This small molecule binds to this protein.
Small molecule (SMILES): O=C(O)CCCC(=O)C(=O)O

Sequence of chain 1.C:
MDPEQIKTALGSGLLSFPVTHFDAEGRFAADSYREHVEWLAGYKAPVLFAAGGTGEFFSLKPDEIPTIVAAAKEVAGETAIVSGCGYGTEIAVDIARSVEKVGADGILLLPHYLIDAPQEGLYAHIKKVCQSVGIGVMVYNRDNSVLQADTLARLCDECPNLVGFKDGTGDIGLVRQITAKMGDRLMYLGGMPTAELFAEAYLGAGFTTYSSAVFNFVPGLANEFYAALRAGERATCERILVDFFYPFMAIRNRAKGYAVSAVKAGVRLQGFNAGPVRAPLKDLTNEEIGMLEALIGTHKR

Binding-site contacts:
Ligand atom C3 contacts residue PHE17 of chain 1.C at 3.8 Å (hydrophobic).
Ligand atom C1 contacts residue THR54 of chain 1.C at 3.8 Å.
Ligand atom O1 contacts residue SER212 of chain 1.C at 3.1 Å (h-bond).
Ligand atom C1 contacts residue PHE17 of chain 1.C at 3.6 Å (hydrophobic).
Ligand atom C1 contacts residue SER211 of chain 1.C at 3.0 Å.
Ligand atom O3 contacts residue LYS166 of chain 1.C at 2.7 Å (salt-bridge).
Ligand atom C3 contacts residue SER211 of chain 1.C at 3.1 Å.
Ligand atom O2 contacts residue SER212 of chain 1.C at 3.9 Å.
Ligand atom O4 contacts residue PHE17 of chain 1.C at 3.6 Å.
Ligand atom O3 contacts residue LEU108 of chain 1.C at 4.0 Å.
Ligand atom O1 contacts residue SER211 of chain 1.C at 2.4 Å (h-bond).
Ligand atom O3 contacts residue GLY52 of chain 1.C at 3.8 Å.
Ligand atom O4 contacts residue GLY53 of chain 1.C at 3.2 Å.
Ligand atom O1 contacts residue ALA213 of chain 1.C at 2.9 Å (h-bond).
Ligand atom C6 contacts residue LYS166 of chain 1.C at 2.4 Å.
Ligand atom C4 contacts residue LYS166 of chain 1.C at 2.6 Å.
Ligand atom O2 contacts residue THR54 of chain 1.C at 3.2 Å (h-bond).
Ligand atom C5 contacts residue PHE17 of chain 1.C at 3.6 Å (hydrophobic).
Ligand atom O4 contacts residue THR54 of chain 1.C at 2.9 Å (h-bond).
Ligand atom C4 contacts residue TYR140 of chain 1.C at 3.7 Å (hydrophobic).
Ligand atom O1 contacts residue PHE17 of chain 1.C at 3.9 Å.
Ligand atom O3 contacts residue PHE17 of chain 1.C at 3.5 Å.
Ligand atom C2 contacts residue THR54 of chain 1.C at 3.5 Å.
Ligand atom C1 contacts residue SER212 of chain 1.C at 4.0 Å.
Ligand atom C3 contacts residue THR54 of chain 1.C at 4.0 Å.
Ligand atom O4 contacts residue LYS166 of chain 1.C at 3.5 Å (salt-bridge).
Ligand atom C3 contacts residue LYS166 of chain 1.C at 3.2 Å.
Ligand atom O2 contacts residue ALA213 of chain 1.C at 3.2 Å.
Ligand atom C6 contacts residue TYR140 of chain 1.C at 3.6 Å (hydrophobic).
Ligand atom C5 contacts residue TYR140 of chain 1.C at 3.1 Å (hydrophobic).
Ligand atom C6 contacts residue GLY53 of chain 1.C at 3.4 Å.
Ligand atom C6 contacts residue PHE17 of chain 1.C at 3.5 Å (hydrophobic).
Ligand atom C1 contacts residue ALA213 of chain 1.C at 3.3 Å (hydrophobic).
Ligand atom C4 contacts residue GLY191 of chain 1.C at 3.4 Å.
Ligand atom C6 contacts residue THR54 of chain 1.C at 3.9 Å.
Ligand atom O3 contacts residue TYR140 of chain 1.C at 3.7 Å.
Ligand atom O3 contacts residue GLY53 of chain 1.C at 2.7 Å (h-bond).
Ligand atom C5 contacts residue LYS166 of chain 1.C at 1.3 Å.
Ligand atom C2 contacts residue SER211 of chain 1.C at 3.3 Å.
Ligand atom O2 contacts residue PHE17 of chain 1.C at 3.1 Å.